A small-molecule ligand and the protein it binds are described below.
Small molecule (SMILES): CC(=O)N[C@H]1[C@H](O[C@H]2[C@H](O)[C@@H](NC(C)=O)CO[C@@H]2CO)O[C@H](CO)[C@@H](O)[C@@H]1O

Binding-site contacts:
Ligand atom C8 contacts residue ASN100 of chain 1.G at 4.3 Å.
Ligand atom C5 contacts residue ASN100 of chain 1.G at 3.7 Å.
Ligand atom N2 contacts residue ASN100 of chain 1.G at 2.8 Å (h-bond).
Ligand atom C1 contacts residue ASN100 of chain 1.G at 1.5 Å.
Ligand atom C4 contacts residue ASN100 of chain 1.G at 4.2 Å.
Ligand atom O5 contacts residue ASN100 of chain 1.G at 2.4 Å (h-bond).
Ligand atom C2 contacts residue ASN100 of chain 1.G at 2.4 Å.
Ligand atom O7 contacts residue ASN100 of chain 1.G at 3.3 Å (h-bond).
Ligand atom C3 contacts residue ASN100 of chain 1.G at 3.7 Å.
Ligand atom C7 contacts residue ASN100 of chain 1.G at 3.2 Å.

Sequence of chain 1.G:
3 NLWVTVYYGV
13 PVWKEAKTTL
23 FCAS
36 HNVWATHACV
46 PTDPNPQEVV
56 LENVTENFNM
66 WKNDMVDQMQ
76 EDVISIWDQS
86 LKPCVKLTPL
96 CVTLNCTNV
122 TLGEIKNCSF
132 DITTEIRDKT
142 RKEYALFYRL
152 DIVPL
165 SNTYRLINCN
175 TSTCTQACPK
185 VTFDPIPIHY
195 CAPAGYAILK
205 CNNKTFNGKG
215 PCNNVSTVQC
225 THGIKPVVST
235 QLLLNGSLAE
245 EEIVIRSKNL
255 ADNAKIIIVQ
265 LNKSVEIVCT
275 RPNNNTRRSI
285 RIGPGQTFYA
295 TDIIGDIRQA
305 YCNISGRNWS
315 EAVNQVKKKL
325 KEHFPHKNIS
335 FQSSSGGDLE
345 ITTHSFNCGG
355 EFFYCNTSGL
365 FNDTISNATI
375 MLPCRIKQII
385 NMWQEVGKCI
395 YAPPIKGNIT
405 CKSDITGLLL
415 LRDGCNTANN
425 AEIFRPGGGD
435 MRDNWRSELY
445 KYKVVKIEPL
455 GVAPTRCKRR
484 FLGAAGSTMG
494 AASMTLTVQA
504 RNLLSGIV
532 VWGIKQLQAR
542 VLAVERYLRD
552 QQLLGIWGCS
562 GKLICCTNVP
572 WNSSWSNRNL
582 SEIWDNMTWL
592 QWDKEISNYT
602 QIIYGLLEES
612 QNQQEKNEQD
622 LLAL